The protein below binds the small molecule below.
Small molecule (SMILES): OC1C(O)C(O)C(O)C(O)C1O

Sequence of chain 1.A:
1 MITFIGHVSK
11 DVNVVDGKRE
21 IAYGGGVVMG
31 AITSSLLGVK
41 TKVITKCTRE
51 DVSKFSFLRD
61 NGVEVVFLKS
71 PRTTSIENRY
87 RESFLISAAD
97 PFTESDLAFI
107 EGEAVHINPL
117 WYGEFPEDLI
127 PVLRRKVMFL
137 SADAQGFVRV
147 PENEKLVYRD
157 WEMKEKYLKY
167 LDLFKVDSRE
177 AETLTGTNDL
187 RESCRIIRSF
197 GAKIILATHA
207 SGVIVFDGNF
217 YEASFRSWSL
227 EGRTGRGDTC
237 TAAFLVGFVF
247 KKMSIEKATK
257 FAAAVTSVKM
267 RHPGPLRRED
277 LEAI

Binding-site contacts:
Ligand atom O4 contacts residue ILE76 of chain 1.A at 3.5 Å.
Ligand atom C1 contacts residue THR230 of chain 1.A at 4.0 Å.
Ligand atom O1 contacts residue GLN141 of chain 1.A at 4.1 Å.
Ligand atom O1 contacts residue ASP234 of chain 1.A at 3.7 Å.
Ligand atom O3 contacts residue ARG145 of chain 1.A at 2.9 Å (salt-bridge).
Ligand atom C5 contacts residue GLY25 of chain 1.A at 4.4 Å.
Ligand atom O6 contacts residue GLY26 of chain 1.A at 3.8 Å.
Ligand atom C6 contacts residue THR230 of chain 1.A at 4.3 Å.
Ligand atom O2 contacts residue LEU116 of chain 1.A at 3.9 Å.
Ligand atom C5 contacts residue THR230 of chain 1.A at 4.3 Å.
Ligand atom O3 contacts residue ASN78 of chain 1.A at 2.8 Å (h-bond).
Ligand atom O4 contacts residue ASP11 of chain 1.A at 2.7 Å (salt-bridge).
Ligand atom C1 contacts residue MDN1 of chain 1.D at 3.4 Å.
Ligand atom C4 contacts residue ARG145 of chain 1.A at 4.4 Å.
Ligand atom C2 contacts residue GLN141 of chain 1.A at 3.7 Å.
Ligand atom C3 contacts residue ASN78 of chain 1.A at 3.6 Å.
Ligand atom C2 contacts residue MDN1 of chain 1.D at 4.3 Å.
Ligand atom O5 contacts residue SER9 of chain 1.A at 4.0 Å.
Ligand atom O5 contacts residue GLY25 of chain 1.A at 3.3 Å.
Ligand atom C2 contacts residue ARG145 of chain 1.A at 3.9 Å.
Ligand atom C6 contacts residue GLY26 of chain 1.A at 4.3 Å.
Ligand atom O1 contacts residue MDN1 of chain 1.D at 2.7 Å (h-bond).
Ligand atom O6 contacts residue ASP234 of chain 1.A at 4.3 Å.
Ligand atom O3 contacts residue SER89 of chain 1.A at 3.6 Å.
Ligand atom C4 contacts residue ASP11 of chain 1.A at 3.7 Å.
Ligand atom O3 contacts residue ILE76 of chain 1.A at 3.7 Å.
Ligand atom O6 contacts residue THR230 of chain 1.A at 3.9 Å.
Ligand atom C6 contacts residue LEU116 of chain 1.A at 4.2 Å (hydrophobic).
Ligand atom O5 contacts residue ASP11 of chain 1.A at 2.9 Å (salt-bridge).
Ligand atom O2 contacts residue GLN141 of chain 1.A at 2.8 Å (h-bond).
Ligand atom C5 contacts residue ASP11 of chain 1.A at 3.3 Å.
Ligand atom O5 contacts residue LEU116 of chain 1.A at 4.2 Å.
Ligand atom C3 contacts residue ARG145 of chain 1.A at 4.0 Å.
Ligand atom C4 contacts residue ILE76 of chain 1.A at 4.2 Å (hydrophobic).
Ligand atom C6 contacts residue GLY25 of chain 1.A at 4.3 Å.
Ligand atom C4 contacts residue ASN78 of chain 1.A at 4.0 Å.
Ligand atom O6 contacts residue GLY25 of chain 1.A at 3.6 Å.
Ligand atom O5 contacts residue GLY24 of chain 1.A at 4.4 Å.
Ligand atom O2 contacts residue ARG145 of chain 1.A at 2.8 Å (salt-bridge).
Ligand atom O4 contacts residue ASN78 of chain 1.A at 3.0 Å (h-bond).